The protein below binds the small molecule below.
Small molecule (SMILES): CC(C)([C@@H](N/C=C/C=O)C(=O)O)[S@@](=O)O

Sequence of chain 1.C:
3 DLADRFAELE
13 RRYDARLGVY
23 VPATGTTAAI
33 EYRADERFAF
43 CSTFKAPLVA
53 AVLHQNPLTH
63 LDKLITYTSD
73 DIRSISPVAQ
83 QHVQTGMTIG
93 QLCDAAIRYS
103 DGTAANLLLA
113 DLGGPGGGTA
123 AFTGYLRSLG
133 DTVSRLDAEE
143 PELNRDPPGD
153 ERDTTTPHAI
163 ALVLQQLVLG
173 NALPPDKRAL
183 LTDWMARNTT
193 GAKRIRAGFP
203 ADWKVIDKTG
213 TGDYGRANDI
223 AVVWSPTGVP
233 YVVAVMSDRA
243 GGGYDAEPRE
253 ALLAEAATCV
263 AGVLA

Sequence of chain 1.D:
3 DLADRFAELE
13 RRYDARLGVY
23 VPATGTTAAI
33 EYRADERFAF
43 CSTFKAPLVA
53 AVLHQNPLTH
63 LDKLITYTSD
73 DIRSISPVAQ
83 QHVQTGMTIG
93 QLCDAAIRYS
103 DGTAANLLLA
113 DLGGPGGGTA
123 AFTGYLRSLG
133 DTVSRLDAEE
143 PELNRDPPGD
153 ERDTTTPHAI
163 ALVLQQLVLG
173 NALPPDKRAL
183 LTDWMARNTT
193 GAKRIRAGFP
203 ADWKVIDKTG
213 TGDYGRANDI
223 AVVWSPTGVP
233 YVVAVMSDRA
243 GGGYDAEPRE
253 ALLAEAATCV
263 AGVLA

Binding-site contacts:
Ligand atom O13 contacts residue SER76 of chain 1.D at 3.3 Å (h-bond).
Ligand atom O10 contacts residue PO41 of chain 1.K at 3.4 Å (h-bond).
Ligand atom C7 contacts residue GLU142 of chain 1.D at 4.0 Å.
Ligand atom C7 contacts residue THR213 of chain 1.D at 3.9 Å.
Ligand atom S1 contacts residue SER76 of chain 1.D at 3.5 Å (h-bond).
Ligand atom O12 contacts residue GLU142 of chain 1.D at 4.1 Å.
Ligand atom C6 contacts residue SER44 of chain 1.D at 2.4 Å.
Ligand atom C6 contacts residue PO41 of chain 1.K at 3.6 Å.
Ligand atom C7 contacts residue SER102 of chain 1.D at 4.2 Å.
Ligand atom C7 contacts residue CYS43 of chain 1.D at 3.8 Å (hydrophobic).
Ligand atom S1 contacts residue GLU142 of chain 1.D at 3.9 Å.
Ligand atom O8 contacts residue LYS47 of chain 1.D at 4.0 Å.
Ligand atom C5 contacts residue GLU142 of chain 1.D at 3.8 Å.
Ligand atom C5 contacts residue THR213 of chain 1.D at 3.7 Å.
Ligand atom C5 contacts residue ASN146 of chain 1.D at 3.3 Å.
Ligand atom C7 contacts residue SER44 of chain 1.D at 1.3 Å.
Ligand atom O8 contacts residue CYS43 of chain 1.D at 3.4 Å.
Ligand atom C6 contacts residue ASN146 of chain 1.D at 3.5 Å.
Ligand atom O12 contacts residue SER76 of chain 1.D at 3.1 Å (h-bond).
Ligand atom O10 contacts residue THR213 of chain 1.D at 4.1 Å.
Ligand atom O13 contacts residue PRO143 of chain 1.D at 3.6 Å.
Ligand atom N4 contacts residue ASN146 of chain 1.D at 3.2 Å (h-bond).
Ligand atom O13 contacts residue GLN83 of chain 1.C at 3.3 Å (h-bond).
Ligand atom S1 contacts residue ASN146 of chain 1.D at 4.2 Å.
Ligand atom C5 contacts residue SER44 of chain 1.D at 3.5 Å.
Ligand atom O13 contacts residue ILE77 of chain 1.D at 4.2 Å.
Ligand atom C14 contacts residue GLN83 of chain 1.C at 4.1 Å.
Ligand atom O8 contacts residue GLU142 of chain 1.D at 3.1 Å (salt-bridge).
Ligand atom O12 contacts residue ILE77 of chain 1.D at 3.2 Å.
Ligand atom C7 contacts residue PO41 of chain 1.K at 3.9 Å.
Ligand atom C20 contacts residue ILE77 of chain 1.D at 4.1 Å (hydrophobic).
Ligand atom O8 contacts residue SER44 of chain 1.D at 2.2 Å (h-bond).
Ligand atom C7 contacts residue LYS47 of chain 1.D at 4.3 Å.
Ligand atom C3 contacts residue THR213 of chain 1.D at 4.3 Å.
Ligand atom C7 contacts residue ASN146 of chain 1.D at 4.1 Å.
Ligand atom C14 contacts residue ASN146 of chain 1.D at 4.1 Å.
Ligand atom C6 contacts residue THR213 of chain 1.D at 3.0 Å.
Ligand atom C9 contacts residue PO41 of chain 1.K at 4.2 Å.
Ligand atom O8 contacts residue ASN146 of chain 1.D at 3.9 Å.
Ligand atom N4 contacts residue THR213 of chain 1.D at 3.5 Å (h-bond).